Binding-site contacts:
Ligand atom CAK contacts residue ILE119 of chain 1.A at 3.5 Å (hydrophobic).
Ligand atom CAH contacts residue VAL241 of chain 1.A at 3.8 Å (hydrophobic).
Ligand atom CAI contacts residue LEU112 of chain 1.A at 3.9 Å (hydrophobic).
Ligand atom CAO contacts residue PHE148 of chain 1.A at 3.9 Å (hydrophobic).
Ligand atom CAE contacts residue LEU244 of chain 1.A at 3.7 Å (hydrophobic).
Ligand atom CAO contacts residue ILE119 of chain 1.A at 3.8 Å (hydrophobic).
Ligand atom CBB contacts residue LEU112 of chain 1.A at 3.8 Å (hydrophobic).
Ligand atom CBA contacts residue PHE148 of chain 1.A at 3.7 Å (hydrophobic).
Ligand atom CAQ contacts residue ILE116 of chain 1.A at 3.7 Å (hydrophobic).
Ligand atom CAM contacts residue PHE132 of chain 1.A at 3.6 Å (hydrophobic).
Ligand atom CAG contacts residue GLY237 of chain 1.A at 3.8 Å.
Ligand atom CAM contacts residue ALA78 of chain 1.A at 3.7 Å (hydrophobic).
Ligand atom CAO contacts residue ILE116 of chain 1.A at 3.9 Å (hydrophobic).
Ligand atom OAA contacts residue LEU77 of chain 1.A at 3.4 Å (h-bond).
Ligand atom OAC contacts residue PHE132 of chain 1.A at 3.6 Å.
Ligand atom CAQ contacts residue PHE148 of chain 1.A at 3.5 Å (hydrophobic).
Ligand atom CAM contacts residue CYS81 of chain 1.A at 3.6 Å (hydrophobic).
Ligand atom CAZ contacts residue LEU112 of chain 1.A at 3.8 Å (hydrophobic).
Ligand atom CBB contacts residue PHE148 of chain 1.A at 3.8 Å (hydrophobic).
Ligand atom OAB contacts residue ALA78 of chain 1.A at 3.1 Å.
Ligand atom CAU contacts residue LEU115 of chain 1.A at 3.7 Å (hydrophobic).
Ligand atom OAC contacts residue ARG122 of chain 1.A at 2.8 Å (salt-bridge).
Ligand atom CAW contacts residue PHE132 of chain 1.A at 3.9 Å (hydrophobic).
Ligand atom CAN contacts residue CYS81 of chain 1.A at 3.8 Å (hydrophobic).
Ligand atom OAC contacts residue SER133 of chain 1.A at 2.6 Å (h-bond).
Ligand atom CAO contacts residue LEU115 of chain 1.A at 3.5 Å (hydrophobic).
Ligand atom CAW contacts residue CYS81 of chain 1.A at 3.7 Å (hydrophobic).
Ligand atom CAM contacts residue LEU77 of chain 1.A at 3.5 Å (hydrophobic).
Ligand atom CAR contacts residue PHE74 of chain 1.A at 3.6 Å (hydrophobic).
Ligand atom CAT contacts residue SER133 of chain 1.A at 3.3 Å.
Ligand atom CAJ contacts residue ALA78 of chain 1.A at 3.6 Å (hydrophobic).
Ligand atom OAB contacts residue PHE74 of chain 1.A at 3.5 Å.
Ligand atom NAS contacts residue ILE119 of chain 1.A at 3.9 Å.
Ligand atom NAS contacts residue LEU115 of chain 1.A at 3.3 Å (h-bond).
Ligand atom CAE contacts residue VAL241 of chain 1.A at 3.8 Å (hydrophobic).
Ligand atom CAK contacts residue LEU115 of chain 1.A at 3.6 Å (hydrophobic).
Ligand atom CAX contacts residue LEU115 of chain 1.A at 3.7 Å (hydrophobic).
Ligand atom OAB contacts residue LEU115 of chain 1.A at 4.0 Å.
Ligand atom OAA contacts residue SER133 of chain 1.A at 3.1 Å (h-bond).
Ligand atom CAV contacts residue LEU115 of chain 1.A at 3.9 Å (hydrophobic).

The protein below binds the small molecule below.
Small molecule (SMILES): O=C(O)c1ccc(NC(=O)c2ccc3cccc(-c4ccccc4)c3c2)cc1

Sequence of chain 1.A:
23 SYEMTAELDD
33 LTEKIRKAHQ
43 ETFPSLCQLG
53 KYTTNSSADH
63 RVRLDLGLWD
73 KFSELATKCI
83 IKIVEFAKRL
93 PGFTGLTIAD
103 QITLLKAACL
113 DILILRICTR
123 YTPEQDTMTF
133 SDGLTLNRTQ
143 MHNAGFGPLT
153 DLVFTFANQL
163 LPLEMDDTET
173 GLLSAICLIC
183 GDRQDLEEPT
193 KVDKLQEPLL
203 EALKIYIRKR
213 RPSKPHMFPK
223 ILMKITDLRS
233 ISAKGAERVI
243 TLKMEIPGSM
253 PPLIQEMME